Binding-site contacts:
Ligand atom C1 contacts residue VAL152 of chain 1.D at 4.2 Å (hydrophobic).
Ligand atom C5 contacts residue ARG231 of chain 1.D at 4.3 Å.
Ligand atom C2 contacts residue ASN179 of chain 1.D at 2.4 Å.
Ligand atom C4 contacts residue HIS203 of chain 1.D at 4.3 Å.
Ligand atom O5 contacts residue VAL152 of chain 1.D at 3.3 Å.
Ligand atom N2 contacts residue ASN179 of chain 1.D at 3.0 Å (h-bond).
Ligand atom O5 contacts residue ARG231 of chain 1.D at 4.0 Å.
Ligand atom C4 contacts residue ASN179 of chain 1.D at 4.1 Å.
Ligand atom C7 contacts residue ASN179 of chain 1.D at 3.5 Å.
Ligand atom C3 contacts residue HIS203 of chain 1.D at 3.6 Å.
Ligand atom C5 contacts residue ASN179 of chain 1.D at 3.7 Å.
Ligand atom O6 contacts residue HIS203 of chain 1.D at 4.0 Å.
Ligand atom O5 contacts residue ASN179 of chain 1.D at 2.4 Å (h-bond).
Ligand atom C1 contacts residue HIS203 of chain 1.D at 3.5 Å.
Ligand atom O5 contacts residue HIS203 of chain 1.D at 3.6 Å (h-bond).
Ligand atom C5 contacts residue HIS203 of chain 1.D at 3.5 Å.
Ligand atom O6 contacts residue ARG231 of chain 1.D at 3.1 Å (salt-bridge).
Ligand atom N2 contacts residue HIS203 of chain 1.D at 4.0 Å.
Ligand atom C5 contacts residue VAL152 of chain 1.D at 4.1 Å (hydrophobic).
Ligand atom O7 contacts residue ASN179 of chain 1.D at 3.7 Å.
Ligand atom C1 contacts residue ASN179 of chain 1.D at 1.5 Å.
Ligand atom C6 contacts residue ARG231 of chain 1.D at 4.3 Å.
Ligand atom C6 contacts residue VAL152 of chain 1.D at 3.6 Å (hydrophobic).
Ligand atom O6 contacts residue VAL152 of chain 1.D at 3.2 Å.
Ligand atom C2 contacts residue HIS203 of chain 1.D at 4.0 Å.
Ligand atom C6 contacts residue HIS203 of chain 1.D at 4.0 Å.
Ligand atom C3 contacts residue ASN179 of chain 1.D at 3.8 Å.

The protein below binds the small molecule below.
Small molecule (SMILES): CC(=O)N[C@H]1[C@H](O[C@H]2[C@H](O)[C@@H](NC(C)=O)CO[C@@H]2CO)O[C@H](CO)[C@@H](O)[C@@H]1O

Sequence of chain 1.D:
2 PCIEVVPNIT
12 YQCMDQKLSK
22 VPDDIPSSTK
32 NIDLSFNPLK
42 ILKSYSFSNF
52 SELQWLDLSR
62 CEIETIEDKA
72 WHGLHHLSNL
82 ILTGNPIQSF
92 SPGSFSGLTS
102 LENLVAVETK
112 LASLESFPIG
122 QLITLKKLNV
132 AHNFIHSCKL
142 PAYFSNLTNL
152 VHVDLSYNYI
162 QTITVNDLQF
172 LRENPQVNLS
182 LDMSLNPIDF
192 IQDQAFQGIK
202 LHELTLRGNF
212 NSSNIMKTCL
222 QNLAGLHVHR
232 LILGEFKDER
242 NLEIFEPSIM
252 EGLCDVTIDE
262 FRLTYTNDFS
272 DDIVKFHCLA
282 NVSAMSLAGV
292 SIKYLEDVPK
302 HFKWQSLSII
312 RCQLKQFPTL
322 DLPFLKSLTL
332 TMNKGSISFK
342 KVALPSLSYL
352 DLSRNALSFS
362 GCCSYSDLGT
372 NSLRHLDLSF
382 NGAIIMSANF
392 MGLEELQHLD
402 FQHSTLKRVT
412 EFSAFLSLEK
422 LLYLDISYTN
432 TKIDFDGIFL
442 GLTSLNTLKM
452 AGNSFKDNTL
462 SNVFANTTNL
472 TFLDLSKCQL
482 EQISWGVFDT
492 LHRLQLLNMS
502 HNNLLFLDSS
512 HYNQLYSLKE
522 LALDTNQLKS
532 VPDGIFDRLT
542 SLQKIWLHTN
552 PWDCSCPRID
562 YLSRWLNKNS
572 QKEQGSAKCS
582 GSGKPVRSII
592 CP